A protein and the small-molecule ligand that binds it are described below.
Small molecule (SMILES): Nc1ncnc2c1ncn2[C@H]1C[C@H](O)[C@@H](COP(=O)(O)O)O1

Sequence of chain 3.F:
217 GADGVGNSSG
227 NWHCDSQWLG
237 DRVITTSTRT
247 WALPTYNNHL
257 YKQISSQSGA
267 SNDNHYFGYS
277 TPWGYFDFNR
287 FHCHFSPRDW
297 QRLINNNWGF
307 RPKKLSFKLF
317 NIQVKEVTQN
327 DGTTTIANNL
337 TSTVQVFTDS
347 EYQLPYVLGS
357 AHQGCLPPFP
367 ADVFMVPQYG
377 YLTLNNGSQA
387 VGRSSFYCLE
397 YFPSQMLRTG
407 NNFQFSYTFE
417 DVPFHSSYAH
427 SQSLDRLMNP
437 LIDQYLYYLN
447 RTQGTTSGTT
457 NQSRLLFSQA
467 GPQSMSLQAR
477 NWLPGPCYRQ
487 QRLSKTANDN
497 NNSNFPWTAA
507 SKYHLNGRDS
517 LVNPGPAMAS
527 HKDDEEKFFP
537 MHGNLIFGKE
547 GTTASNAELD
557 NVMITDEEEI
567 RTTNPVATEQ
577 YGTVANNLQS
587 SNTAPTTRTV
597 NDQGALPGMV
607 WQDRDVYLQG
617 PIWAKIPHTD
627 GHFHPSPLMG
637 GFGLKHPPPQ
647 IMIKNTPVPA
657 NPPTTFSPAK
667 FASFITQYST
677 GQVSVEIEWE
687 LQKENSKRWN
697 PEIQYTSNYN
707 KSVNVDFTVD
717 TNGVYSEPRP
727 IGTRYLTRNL

Binding-site contacts:
Ligand atom N9 contacts residue PRO419 of chain 3.F at 4.2 Å.
Ligand atom N3 contacts residue PRO419 of chain 3.F at 4.3 Å.
Ligand atom C4 contacts residue PRO419 of chain 3.F at 4.2 Å (hydrophobic).
Ligand atom N6 contacts residue PRO631 of chain 3.F at 3.9 Å.
Ligand atom N6 contacts residue VAL418 of chain 3.F at 3.6 Å.
Ligand atom N9 contacts residue HIS630 of chain 3.F at 4.2 Å.
Ligand atom N7 contacts residue PRO419 of chain 3.F at 4.4 Å.
Ligand atom C2 contacts residue PRO419 of chain 3.F at 4.4 Å (hydrophobic).
Ligand atom O5' contacts residue PHE629 of chain 3.F at 4.2 Å.
Ligand atom C6 contacts residue PRO631 of chain 3.F at 4.0 Å (hydrophobic).
Ligand atom C5 contacts residue PRO631 of chain 3.F at 4.4 Å (hydrophobic).
Ligand atom N6 contacts residue GLY637 of chain 3.F at 4.1 Å.
Ligand atom C2' contacts residue PRO419 of chain 3.F at 4.0 Å (hydrophobic).
Ligand atom N6 contacts residue PHE638 of chain 3.F at 3.8 Å.
Ligand atom C4 contacts residue PRO631 of chain 3.F at 4.4 Å (hydrophobic).
Ligand atom C6 contacts residue SER632 of chain 3.F at 4.3 Å.
Ligand atom C6 contacts residue PRO419 of chain 3.F at 4.4 Å (hydrophobic).
Ligand atom O5' contacts residue PRO631 of chain 3.F at 4.1 Å.
Ligand atom C5 contacts residue SER632 of chain 3.F at 4.3 Å.
Ligand atom N6 contacts residue GLY639 of chain 3.F at 2.8 Å (h-bond).
Ligand atom N1 contacts residue ILE622 of chain 3.F at 4.4 Å.
Ligand atom C5 contacts residue PRO419 of chain 3.F at 4.2 Å (hydrophobic).
Ligand atom N1 contacts residue GLY639 of chain 3.F at 2.9 Å (h-bond).
Ligand atom N1 contacts residue PRO631 of chain 3.F at 4.2 Å.
Ligand atom C2 contacts residue GLY639 of chain 3.F at 3.7 Å.
Ligand atom O2P contacts residue PRO631 of chain 3.F at 3.8 Å.
Ligand atom C6 contacts residue VAL418 of chain 3.F at 3.8 Å (hydrophobic).
Ligand atom C8 contacts residue HIS630 of chain 3.F at 3.4 Å.
Ligand atom O4' contacts residue PRO631 of chain 3.F at 3.8 Å.
Ligand atom N7 contacts residue HIS630 of chain 3.F at 4.1 Å.
Ligand atom C6 contacts residue GLY639 of chain 3.F at 3.7 Å.
Ligand atom N1 contacts residue VAL418 of chain 3.F at 3.8 Å.
Ligand atom C8 contacts residue PRO419 of chain 3.F at 4.3 Å (hydrophobic).
Ligand atom N6 contacts residue SER632 of chain 3.F at 3.9 Å.
Ligand atom O2P contacts residue PHE629 of chain 3.F at 4.0 Å.
Ligand atom N7 contacts residue SER632 of chain 3.F at 3.8 Å.
Ligand atom O2P contacts residue HIS628 of chain 3.F at 4.3 Å.
Ligand atom N6 contacts residue PRO633 of chain 3.F at 4.1 Å.
Ligand atom O4' contacts residue HIS630 of chain 3.F at 4.4 Å.
Ligand atom C1' contacts residue HIS630 of chain 3.F at 4.0 Å.